The protein below binds the small molecule below.
Small molecule (SMILES): OC[C@H]1O[C@@H](O)[C@H](O)[C@@H](O)[C@@H]1O

Binding-site contacts:
Ligand atom C6 contacts residue PHE240 of chain 1.A at 4.2 Å (hydrophobic).
Ligand atom C6 contacts residue TRP60 of chain 1.A at 4.0 Å (hydrophobic).
Ligand atom C1 contacts residue ASN105 of chain 1.A at 4.4 Å.
Ligand atom O1 contacts residue GLN112 of chain 1.A at 3.4 Å (h-bond).
Ligand atom O3 contacts residue ARG81 of chain 1.A at 4.2 Å.
Ligand atom C4 contacts residue ASN41 of chain 1.A at 4.0 Å.
Ligand atom O4 contacts residue ASN41 of chain 1.A at 2.8 Å (h-bond).
Ligand atom O5 contacts residue TRP60 of chain 1.A at 4.2 Å.
Ligand atom C4 contacts residue TRP60 of chain 1.A at 4.4 Å (hydrophobic).
Ligand atom O5 contacts residue PHE240 of chain 1.A at 4.3 Å.
Ligand atom O3 contacts residue TRP78 of chain 1.A at 4.0 Å.
Ligand atom O1 contacts residue ASN105 of chain 1.A at 4.3 Å.
Ligand atom C6 contacts residue ASN41 of chain 1.A at 3.3 Å.
Ligand atom C2 contacts residue TRP78 of chain 1.A at 4.2 Å (hydrophobic).
Ligand atom C3 contacts residue TRP60 of chain 1.A at 3.9 Å (hydrophobic).
Ligand atom C2 contacts residue GLN112 of chain 1.A at 3.6 Å.
Ligand atom O4 contacts residue TRP60 of chain 1.A at 4.0 Å.
Ligand atom O3 contacts residue TRP60 of chain 1.A at 4.1 Å.
Ligand atom O2 contacts residue ASN105 of chain 1.A at 3.4 Å (h-bond).
Ligand atom C6 contacts residue PHE241 of chain 1.A at 3.9 Å (hydrophobic).
Ligand atom O2 contacts residue GLN112 of chain 1.A at 2.6 Å (h-bond).
Ligand atom O2 contacts residue TRP60 of chain 1.A at 4.2 Å.
Ligand atom C5 contacts residue ASN41 of chain 1.A at 4.0 Å.
Ligand atom C1 contacts residue TRP60 of chain 1.A at 3.9 Å (hydrophobic).
Ligand atom O6 contacts residue ASN41 of chain 1.A at 3.2 Å (h-bond).
Ligand atom C2 contacts residue TRP60 of chain 1.A at 4.5 Å (hydrophobic).
Ligand atom O6 contacts residue PHE241 of chain 1.A at 3.6 Å.
Ligand atom O2 contacts residue TRP78 of chain 1.A at 3.0 Å (h-bond).
Ligand atom C1 contacts residue GLN112 of chain 1.A at 4.0 Å.
Ligand atom C5 contacts residue TRP60 of chain 1.A at 3.8 Å (hydrophobic).
Ligand atom C3 contacts residue TRP78 of chain 1.A at 4.5 Å (hydrophobic).

Sequence of chain 1.A:
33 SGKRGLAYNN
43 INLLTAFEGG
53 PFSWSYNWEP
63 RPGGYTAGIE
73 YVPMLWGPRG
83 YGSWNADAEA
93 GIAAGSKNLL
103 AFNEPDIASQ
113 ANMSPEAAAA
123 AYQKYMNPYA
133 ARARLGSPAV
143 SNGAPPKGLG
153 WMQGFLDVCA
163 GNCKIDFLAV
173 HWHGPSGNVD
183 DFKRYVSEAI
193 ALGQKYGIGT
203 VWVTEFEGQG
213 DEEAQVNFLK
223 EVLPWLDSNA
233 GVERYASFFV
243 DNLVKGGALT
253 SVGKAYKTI